A small-molecule ligand and the protein it binds are described below.
Small molecule (SMILES): C[C@@H](N1CN([C@H]2c3ccccc3CSc3ccccc32)n2ccc(=O)c(O)c2C1=O)C(F)(F)F

Sequence of chain 3.A:
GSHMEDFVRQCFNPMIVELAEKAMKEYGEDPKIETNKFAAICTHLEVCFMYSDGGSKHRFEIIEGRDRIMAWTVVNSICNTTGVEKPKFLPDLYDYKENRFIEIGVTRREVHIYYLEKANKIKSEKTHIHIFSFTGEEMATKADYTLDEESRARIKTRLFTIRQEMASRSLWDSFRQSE

Binding-site contacts:
Ligand atom O15 contacts residue MG1 of chain 3.C at 2.4 Å.
Ligand atom O15 contacts residue HIS61 of chain 3.A at 3.4 Å.
Ligand atom O15 contacts residue ASP109 of chain 3.A at 2.8 Å (salt-bridge).
Ligand atom O18 contacts residue GLU81 of chain 3.A at 2.9 Å (salt-bridge).
Ligand atom F28 contacts residue LEU107 of chain 3.A at 3.8 Å.
Ligand atom C02 contacts residue LYS135 of chain 3.A at 3.8 Å.
Ligand atom C01 contacts residue MG1 of chain 3.C at 2.8 Å.
Ligand atom O17 contacts residue GLU120 of chain 3.A at 2.6 Å (salt-bridge).
Ligand atom C43 contacts residue ILE58 of chain 3.A at 3.7 Å (hydrophobic).
Ligand atom C49 contacts residue ILE58 of chain 3.A at 3.8 Å (hydrophobic).
Ligand atom C45 contacts residue ILE58 of chain 3.A at 3.7 Å (hydrophobic).
Ligand atom F27 contacts residue TYR44 of chain 3.A at 3.8 Å.
Ligand atom C43 contacts residue ALA40 of chain 3.A at 3.7 Å (hydrophobic).
Ligand atom O17 contacts residue MG1 of chain 3.C at 2.0 Å.
Ligand atom C30 contacts residue ILE58 of chain 3.A at 3.8 Å (hydrophobic).
Ligand atom C49 contacts residue HIS61 of chain 3.A at 3.4 Å.
Ligand atom C39 contacts residue GLU46 of chain 3.A at 3.6 Å.
Ligand atom O17 contacts residue HIS61 of chain 3.A at 2.9 Å (h-bond).
Ligand atom C08 contacts residue MG1 of chain 3.C at 2.9 Å.
Ligand atom C51 contacts residue ILE58 of chain 3.A at 3.6 Å (hydrophobic).
Ligand atom C01 contacts residue LYS135 of chain 3.A at 3.4 Å.
Ligand atom C01 contacts residue HIS61 of chain 3.A at 3.5 Å.
Ligand atom O15 contacts residue GLU81 of chain 3.A at 3.4 Å (salt-bridge).
Ligand atom C14 contacts residue GLU81 of chain 3.A at 3.8 Å.
Ligand atom O17 contacts residue LYS135 of chain 3.A at 2.9 Å (salt-bridge).
Ligand atom O15 contacts residue MG1 of chain 3.D at 2.0 Å.
Ligand atom F27 contacts residue LEU107 of chain 3.A at 3.8 Å.
Ligand atom C01 contacts residue GLU120 of chain 3.A at 3.2 Å.
Ligand atom O15 contacts residue GLU120 of chain 3.A at 3.0 Å (salt-bridge).
Ligand atom C53 contacts residue ILE58 of chain 3.A at 3.5 Å (hydrophobic).
Ligand atom C02 contacts residue TYR131 of chain 3.A at 3.7 Å (hydrophobic).
Ligand atom O17 contacts residue ILE121 of chain 3.A at 2.8 Å (h-bond).
Ligand atom C31 contacts residue ILE58 of chain 3.A at 3.7 Å (hydrophobic).
Ligand atom C08 contacts residue GLU120 of chain 3.A at 3.3 Å.
Ligand atom C08 contacts residue MG1 of chain 3.D at 3.1 Å.
Ligand atom C23 contacts residue TYR44 of chain 3.A at 3.6 Å (hydrophobic).
Ligand atom C14 contacts residue MG1 of chain 3.D at 3.0 Å.
Ligand atom C07 contacts residue MG1 of chain 3.D at 3.6 Å.
Ligand atom O18 contacts residue MG1 of chain 3.D at 1.9 Å.
Ligand atom C51 contacts residue ALA57 of chain 3.A at 3.7 Å (hydrophobic).